The protein below binds the small molecule below.
Small molecule (SMILES): COc1cccc(Nc2c(C(N)=O)cnc3c(C)cc(S(=O)(=O)c4cccc(C(=O)N(C)C)c4)cc23)c1

Binding-site contacts:
Ligand atom C26 contacts residue PHE296 of chain 2.A at 3.7 Å (hydrophobic).
Ligand atom C18 contacts residue MET281 of chain 2.A at 3.3 Å (hydrophobic).
Ligand atom N2 contacts residue GLN293 of chain 2.A at 3.1 Å (h-bond).
Ligand atom O1 contacts residue ARS1 of chain 2.H at 2.5 Å.
Ligand atom N4 contacts residue ASN245 of chain 2.A at 2.8 Å (h-bond).
Ligand atom C8 contacts residue PHE296 of chain 2.A at 3.3 Å (hydrophobic).
Ligand atom C12 contacts residue GLN293 of chain 2.A at 3.7 Å.
Ligand atom C5 contacts residue ILE260 of chain 2.A at 3.8 Å (hydrophobic).
Ligand atom O4 contacts residue SER132 of chain 2.A at 3.4 Å.
Ligand atom O5 contacts residue ASN245 of chain 2.A at 3.5 Å (h-bond).
Ligand atom O4 contacts residue PHE264 of chain 2.A at 3.6 Å.
Ligand atom O5 contacts residue TYR83 of chain 2.A at 3.3 Å (h-bond).
Ligand atom C4 contacts residue PHE264 of chain 2.A at 3.5 Å (hydrophobic).
Ligand atom O2 contacts residue GOL1 of chain 2.J at 3.2 Å.
Ligand atom C3 contacts residue ARS1 of chain 2.H at 3.1 Å.
Ligand atom C27 contacts residue ARS1 of chain 2.H at 2.4 Å.
Ligand atom C9 contacts residue GLN293 of chain 2.A at 3.6 Å.
Ligand atom C10 contacts residue PHE296 of chain 2.A at 3.7 Å (hydrophobic).
Ligand atom C25 contacts residue SER132 of chain 2.A at 3.3 Å.
Ligand atom C1 contacts residue ASP242 of chain 2.A at 3.3 Å.
Ligand atom C9 contacts residue PHE296 of chain 2.A at 3.5 Å (hydrophobic).
Ligand atom O1 contacts residue MET197 of chain 2.A at 3.6 Å.
Ligand atom C11 contacts residue PHE264 of chain 2.A at 3.7 Å (hydrophobic).
Ligand atom C13 contacts residue GOL1 of chain 2.J at 3.8 Å.
Ligand atom C12 contacts residue SER292 of chain 2.A at 3.7 Å.
Ligand atom C2 contacts residue ARS1 of chain 2.H at 2.3 Å.
Ligand atom C15 contacts residue PHE296 of chain 2.A at 3.3 Å (hydrophobic).
Ligand atom C5 contacts residue PHE264 of chain 2.A at 3.6 Å (hydrophobic).
Ligand atom C4 contacts residue ARS1 of chain 2.H at 3.8 Å.
Ligand atom C1 contacts residue ARS1 of chain 2.H at 2.7 Å.
Ligand atom O3 contacts residue MET197 of chain 2.A at 3.6 Å.
Ligand atom C16 contacts residue PHE296 of chain 2.A at 3.3 Å (hydrophobic).
Ligand atom C19 contacts residue MET281 of chain 2.A at 3.7 Å (hydrophobic).
Ligand atom C6 contacts residue ARS1 of chain 2.H at 3.2 Å.
Ligand atom C1 contacts residue MET197 of chain 2.A at 3.6 Å (hydrophobic).
Ligand atom C26 contacts residue ASN245 of chain 2.A at 3.6 Å.
Ligand atom N2 contacts residue PHE296 of chain 2.A at 3.7 Å.
Ligand atom C9 contacts residue ILE260 of chain 2.A at 3.5 Å (hydrophobic).
Ligand atom C7 contacts residue PHE296 of chain 2.A at 3.0 Å (hydrophobic).
Ligand atom N1 contacts residue PHE296 of chain 2.A at 3.2 Å.

Sequence of chain 2.A:
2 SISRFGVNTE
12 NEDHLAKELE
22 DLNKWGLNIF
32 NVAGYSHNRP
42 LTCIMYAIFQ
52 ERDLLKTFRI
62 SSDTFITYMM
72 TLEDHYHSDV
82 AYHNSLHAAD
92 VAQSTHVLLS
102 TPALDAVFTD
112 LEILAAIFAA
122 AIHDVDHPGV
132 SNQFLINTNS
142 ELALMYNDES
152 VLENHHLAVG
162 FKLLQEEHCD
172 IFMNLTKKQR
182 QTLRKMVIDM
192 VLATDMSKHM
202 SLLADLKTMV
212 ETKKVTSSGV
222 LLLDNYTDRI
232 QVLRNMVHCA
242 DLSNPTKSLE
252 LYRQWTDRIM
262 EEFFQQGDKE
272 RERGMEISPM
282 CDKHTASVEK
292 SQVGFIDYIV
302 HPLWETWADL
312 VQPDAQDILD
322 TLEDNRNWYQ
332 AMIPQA